The small molecule below binds the protein below.
Small molecule (SMILES): OCC1[C@@H](O)[C@H](O)C(O)[C@@H](O)[C@@H]1O

Sequence of chain 1.A:
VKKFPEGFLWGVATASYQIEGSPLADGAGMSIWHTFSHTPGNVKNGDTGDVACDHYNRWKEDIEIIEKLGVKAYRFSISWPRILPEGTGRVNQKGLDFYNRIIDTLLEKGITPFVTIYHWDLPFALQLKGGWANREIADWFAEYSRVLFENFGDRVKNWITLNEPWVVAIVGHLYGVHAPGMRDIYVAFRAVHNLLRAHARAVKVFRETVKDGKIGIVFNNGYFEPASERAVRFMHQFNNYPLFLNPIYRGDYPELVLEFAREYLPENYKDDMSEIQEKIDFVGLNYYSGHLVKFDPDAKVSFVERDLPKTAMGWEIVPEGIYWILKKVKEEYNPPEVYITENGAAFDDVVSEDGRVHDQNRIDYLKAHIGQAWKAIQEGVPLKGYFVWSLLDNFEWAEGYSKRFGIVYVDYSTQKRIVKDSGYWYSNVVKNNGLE

Binding-site contacts:
Ligand atom C2 contacts residue GLU373 of chain 1.A at 2.4 Å.
Ligand atom C4 contacts residue GLU427 of chain 1.A at 3.5 Å.
Ligand atom O2 contacts residue GLU373 of chain 1.A at 2.8 Å (salt-bridge).
Ligand atom O6 contacts residue PHE436 of chain 1.A at 3.7 Å.
Ligand atom C5 contacts residue TRP420 of chain 1.A at 3.5 Å (hydrophobic).
Ligand atom C7 contacts residue TYR317 of chain 1.A at 4.0 Å (hydrophobic).
Ligand atom C3 contacts residue GLU373 of chain 1.A at 2.9 Å.
Ligand atom O6 contacts residue TRP346 of chain 1.A at 3.4 Å.
Ligand atom C2 contacts residue GLU188 of chain 1.A at 3.5 Å.
Ligand atom C3 contacts residue GLN42 of chain 1.A at 3.7 Å.
Ligand atom C3 contacts residue TRP428 of chain 1.A at 3.8 Å (hydrophobic).
Ligand atom C6 contacts residue TRP420 of chain 1.A at 3.8 Å (hydrophobic).
Ligand atom O3 contacts residue HIS143 of chain 1.A at 3.0 Å (h-bond).
Ligand atom C1 contacts residue GLU188 of chain 1.A at 3.4 Å.
Ligand atom C6 contacts residue PHE436 of chain 1.A at 3.5 Å (hydrophobic).
Ligand atom C7 contacts residue GLU373 of chain 1.A at 2.2 Å.
Ligand atom C4 contacts residue TRP428 of chain 1.A at 3.7 Å (hydrophobic).
Ligand atom C1 contacts residue GLU373 of chain 1.A at 1.4 Å.
Ligand atom O5 contacts residue ACT1 of chain 1.E at 3.8 Å.
Ligand atom O2 contacts residue ASN187 of chain 1.A at 3.2 Å (h-bond).
Ligand atom O2 contacts residue GLU188 of chain 1.A at 3.5 Å (salt-bridge).
Ligand atom C4 contacts residue TRP420 of chain 1.A at 3.8 Å (hydrophobic).
Ligand atom O6 contacts residue GLU427 of chain 1.A at 2.6 Å (salt-bridge).
Ligand atom C6 contacts residue GLU427 of chain 1.A at 3.4 Å.
Ligand atom O3 contacts residue TRP428 of chain 1.A at 2.9 Å (h-bond).
Ligand atom C5 contacts residue GLU373 of chain 1.A at 2.8 Å.
Ligand atom O3 contacts residue GLN42 of chain 1.A at 2.6 Å (h-bond).
Ligand atom O4 contacts residue TRP428 of chain 1.A at 3.6 Å.
Ligand atom O4 contacts residue TRP420 of chain 1.A at 3.1 Å (h-bond).
Ligand atom O4 contacts residue GLN42 of chain 1.A at 2.9 Å (h-bond).
Ligand atom O2 contacts residue HIS143 of chain 1.A at 3.0 Å (h-bond).
Ligand atom C4 contacts residue GLU373 of chain 1.A at 3.5 Å.
Ligand atom C5 contacts residue GLU427 of chain 1.A at 4.0 Å.
Ligand atom C3 contacts residue HIS143 of chain 1.A at 4.0 Å.
Ligand atom O4 contacts residue GLU427 of chain 1.A at 2.6 Å (salt-bridge).
Ligand atom O5 contacts residue GLU373 of chain 1.A at 3.5 Å (salt-bridge).
Ligand atom O3 contacts residue TRP420 of chain 1.A at 3.6 Å.
Ligand atom C3 contacts residue TRP420 of chain 1.A at 3.5 Å (hydrophobic).
Ligand atom O5 contacts residue TYR317 of chain 1.A at 3.7 Å.
Ligand atom C2 contacts residue HIS143 of chain 1.A at 3.9 Å.